A small-molecule ligand and the protein it binds are described below.
Small molecule (SMILES): C[C@H](NC(=O)[C@H](CS)NC(=O)[C@H](CCCCN)NC(=O)[C@H](CCCN=C(N)N)NC(=O)[C@@H]1CCCN1)C(=O)N[C@@H](CCCN=C(N)N)C(=O)N[C@@H](CCCCN)C(=O)N[C@H](C(=O)N[C@H](C=O)CCCN=C(N)N)[C@@H](C)O

Binding-site contacts:
Ligand atom NZ contacts residue ASP171 of chain 1.A at 3.7 Å.
Ligand atom CA contacts residue GLU246 of chain 1.A at 3.8 Å.
Ligand atom CE contacts residue ARG115 of chain 1.A at 3.3 Å.
Ligand atom CE contacts residue GLU246 of chain 1.A at 3.4 Å.
Ligand atom C contacts residue LEU247 of chain 1.A at 3.6 Å (hydrophobic).
Ligand atom CE contacts residue ASP171 of chain 1.A at 2.9 Å.
Ligand atom NE contacts residue GLU246 of chain 1.A at 3.5 Å (salt-bridge).
Ligand atom SG contacts residue GLU246 of chain 1.A at 3.5 Å.
Ligand atom CE contacts residue MET248 of chain 1.A at 3.6 Å (hydrophobic).
Ligand atom CG contacts residue ARG115 of chain 1.A at 3.8 Å.
Ligand atom C contacts residue GLU246 of chain 1.A at 3.7 Å.
Ligand atom NE contacts residue ASP245 of chain 1.A at 3.5 Å (salt-bridge).
Ligand atom CG contacts residue SER197 of chain 1.A at 3.8 Å.
Ligand atom NH2 contacts residue HIS170 of chain 1.A at 3.4 Å (h-bond).
Ligand atom NZ contacts residue GLU246 of chain 1.A at 2.6 Å (salt-bridge).
Ligand atom CB contacts residue GLU246 of chain 1.A at 3.4 Å.
Ligand atom N contacts residue LEU247 of chain 1.A at 2.8 Å (h-bond).
Ligand atom CZ contacts residue ASP245 of chain 1.A at 3.0 Å.
Ligand atom NZ contacts residue LYS168 of chain 1.A at 3.0 Å (salt-bridge).
Ligand atom CA contacts residue GLU246 of chain 1.A at 3.6 Å.
Ligand atom CE contacts residue ASP249 of chain 1.A at 3.1 Å.
Ligand atom CD contacts residue ASP249 of chain 1.A at 3.3 Å.
Ligand atom CG2 contacts residue GLU246 of chain 1.A at 3.6 Å.
Ligand atom N contacts residue GLU246 of chain 1.A at 3.0 Å (salt-bridge).
Ligand atom CG contacts residue GLU246 of chain 1.A at 3.5 Å.
Ligand atom CD contacts residue GLU246 of chain 1.A at 3.6 Å.
Ligand atom CB contacts residue ASP241 of chain 1.A at 2.7 Å.
Ligand atom CA contacts residue LEU247 of chain 1.A at 3.4 Å (hydrophobic).
Ligand atom NZ contacts residue ASP251 of chain 1.A at 2.6 Å (salt-bridge).
Ligand atom SG contacts residue LEU247 of chain 1.A at 3.7 Å.
Ligand atom O contacts residue MET248 of chain 1.A at 3.3 Å.
Ligand atom OG1 contacts residue GLU246 of chain 1.A at 2.6 Å (salt-bridge).
Ligand atom NZ contacts residue ASP249 of chain 1.A at 2.6 Å (salt-bridge).
Ligand atom NH2 contacts residue ASP245 of chain 1.A at 3.6 Å (salt-bridge).
Ligand atom CE contacts residue ASP251 of chain 1.A at 3.5 Å.
Ligand atom O contacts residue MET248 of chain 1.A at 3.7 Å.
Ligand atom NH1 contacts residue ASP245 of chain 1.A at 2.8 Å (salt-bridge).
Ligand atom NZ contacts residue MET124 of chain 1.A at 3.0 Å (h-bond).
Ligand atom CA contacts residue ASP241 of chain 1.A at 3.5 Å.
Ligand atom CB contacts residue LEU247 of chain 1.A at 3.4 Å (hydrophobic).

Sequence of chain 1.A:
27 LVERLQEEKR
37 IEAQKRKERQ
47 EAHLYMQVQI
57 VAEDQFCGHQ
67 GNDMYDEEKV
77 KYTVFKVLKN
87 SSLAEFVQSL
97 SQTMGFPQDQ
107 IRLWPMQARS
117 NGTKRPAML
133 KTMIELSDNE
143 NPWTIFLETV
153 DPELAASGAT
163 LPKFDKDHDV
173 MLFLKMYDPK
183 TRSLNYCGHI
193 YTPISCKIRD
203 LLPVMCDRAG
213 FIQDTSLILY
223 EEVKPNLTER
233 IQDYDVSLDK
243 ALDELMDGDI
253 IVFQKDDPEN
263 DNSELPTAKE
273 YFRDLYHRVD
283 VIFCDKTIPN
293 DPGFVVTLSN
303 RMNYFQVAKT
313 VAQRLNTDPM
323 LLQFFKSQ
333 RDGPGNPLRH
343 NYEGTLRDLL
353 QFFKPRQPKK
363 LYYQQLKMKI